This small molecule binds to this protein.
Small molecule (SMILES): CC(=O)N[C@@H]1[C@@H](O)[C@H](O)[C@@H](CO)O[C@H]1O

Sequence of chain 1.C:
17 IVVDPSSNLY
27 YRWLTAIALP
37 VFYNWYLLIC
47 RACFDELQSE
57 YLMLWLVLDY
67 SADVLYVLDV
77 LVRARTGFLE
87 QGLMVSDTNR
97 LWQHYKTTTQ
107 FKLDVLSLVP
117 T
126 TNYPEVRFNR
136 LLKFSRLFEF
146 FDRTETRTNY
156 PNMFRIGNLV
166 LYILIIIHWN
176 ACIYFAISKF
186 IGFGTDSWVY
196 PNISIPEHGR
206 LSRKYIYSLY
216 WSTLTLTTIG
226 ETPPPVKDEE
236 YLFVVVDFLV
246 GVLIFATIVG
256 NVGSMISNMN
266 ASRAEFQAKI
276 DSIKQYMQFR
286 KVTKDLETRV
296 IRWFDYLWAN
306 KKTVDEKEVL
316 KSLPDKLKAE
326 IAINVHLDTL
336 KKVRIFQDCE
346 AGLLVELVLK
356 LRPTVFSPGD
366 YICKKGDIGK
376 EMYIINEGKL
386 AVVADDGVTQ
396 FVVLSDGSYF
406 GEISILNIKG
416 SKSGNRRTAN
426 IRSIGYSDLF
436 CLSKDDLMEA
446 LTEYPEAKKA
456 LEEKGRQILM

Binding-site contacts:
Ligand atom O7 contacts residue ASN197 of chain 1.C at 3.3 Å (h-bond).
Ligand atom C2 contacts residue ASN197 of chain 1.C at 2.5 Å.
Ligand atom C5 contacts residue ASN197 of chain 1.C at 3.7 Å.
Ligand atom C7 contacts residue ASN197 of chain 1.C at 3.3 Å.
Ligand atom N2 contacts residue ASN197 of chain 1.C at 2.9 Å (h-bond).
Ligand atom O5 contacts residue ASN197 of chain 1.C at 2.4 Å (h-bond).
Ligand atom O6 contacts residue SER199 of chain 1.C at 3.0 Å (h-bond).
Ligand atom O7 contacts residue GLY189 of chain 1.C at 3.8 Å.
Ligand atom C8 contacts residue PHE188 of chain 1.C at 3.4 Å (hydrophobic).
Ligand atom C7 contacts residue PHE188 of chain 1.C at 4.3 Å (hydrophobic).
Ligand atom C5 contacts residue SER199 of chain 1.C at 3.4 Å.
Ligand atom C4 contacts residue ASN197 of chain 1.C at 4.2 Å.
Ligand atom C8 contacts residue THR190 of chain 1.C at 3.9 Å.
Ligand atom C8 contacts residue ASN197 of chain 1.C at 4.5 Å.
Ligand atom C8 contacts residue GLY189 of chain 1.C at 3.4 Å.
Ligand atom O5 contacts residue SER199 of chain 1.C at 3.0 Å (h-bond).
Ligand atom C7 contacts residue GLY189 of chain 1.C at 4.0 Å.
Ligand atom C1 contacts residue SER199 of chain 1.C at 3.4 Å.
Ligand atom C3 contacts residue ASN197 of chain 1.C at 3.8 Å.
Ligand atom C6 contacts residue SER199 of chain 1.C at 3.8 Å.
Ligand atom C1 contacts residue ASN197 of chain 1.C at 1.4 Å.